Sequence of chain 1.A:
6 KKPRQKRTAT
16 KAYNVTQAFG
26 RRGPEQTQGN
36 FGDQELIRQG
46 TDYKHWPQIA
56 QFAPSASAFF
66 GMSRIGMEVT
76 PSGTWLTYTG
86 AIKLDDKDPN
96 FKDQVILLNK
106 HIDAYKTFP

This protein binds this small molecule.
Small molecule (SMILES): O=C(/C=C/c1ccc(O)c(O)c1)O[C@@H](C(=O)O)[C@@H](OC(=O)/C=C/c1ccc(O)c(O)c1)C(=O)O

Binding-site contacts:
Ligand atom C15 contacts residue GLN39 of chain 1.A at 4.0 Å.
Ligand atom O4 contacts residue ARG26 of chain 1.A at 3.9 Å.
Ligand atom O9 contacts residue THR21 of chain 1.A at 3.8 Å.
Ligand atom C5 contacts residue ASN19 of chain 1.A at 3.6 Å.
Ligand atom O4 contacts residue THR21 of chain 1.A at 3.4 Å.
Ligand atom O2 contacts residue THR21 of chain 1.A at 4.2 Å.
Ligand atom C21 contacts residue PHE113 of chain 1.A at 3.9 Å (hydrophobic).
Ligand atom C22 contacts residue THR21 of chain 1.A at 4.2 Å.
Ligand atom O3 contacts residue ARG26 of chain 1.A at 3.5 Å (salt-bridge).
Ligand atom O1 contacts residue ILE42 of chain 1.A at 3.6 Å.
Ligand atom C22 contacts residue ARG27 of chain 1.A at 4.2 Å.
Ligand atom C16 contacts residue PRO114 of chain 1.A at 4.0 Å (hydrophobic).
Ligand atom O1 contacts residue THR21 of chain 1.A at 2.6 Å (h-bond).
Ligand atom C13 contacts residue PHE113 of chain 1.A at 3.8 Å (hydrophobic).
Ligand atom C18 contacts residue PRO114 of chain 1.A at 3.5 Å (hydrophobic).
Ligand atom C12 contacts residue THR21 of chain 1.A at 3.6 Å.
Ligand atom C9 contacts residue THR21 of chain 1.A at 3.2 Å.
Ligand atom C22 contacts residue PHE113 of chain 1.A at 4.2 Å (hydrophobic).
Ligand atom O5 contacts residue PHE113 of chain 1.A at 4.1 Å.
Ligand atom C14 contacts residue PHE113 of chain 1.A at 4.1 Å (hydrophobic).
Ligand atom C10 contacts residue THR21 of chain 1.A at 4.1 Å.
Ligand atom O9 contacts residue ARG27 of chain 1.A at 3.0 Å (salt-bridge).
Ligand atom C16 contacts residue GLN39 of chain 1.A at 4.1 Å.
Ligand atom O6 contacts residue ILE42 of chain 1.A at 3.6 Å.
Ligand atom O9 contacts residue ARG26 of chain 1.A at 3.5 Å.
Ligand atom C21 contacts residue GLN39 of chain 1.A at 3.5 Å.
Ligand atom O9 contacts residue ILE42 of chain 1.A at 4.0 Å.
Ligand atom C7 contacts residue ASN19 of chain 1.A at 3.8 Å.
Ligand atom C17 contacts residue PRO114 of chain 1.A at 3.8 Å (hydrophobic).
Ligand atom C19 contacts residue PRO114 of chain 1.A at 3.5 Å (hydrophobic).
Ligand atom C20 contacts residue PRO114 of chain 1.A at 3.8 Å (hydrophobic).
Ligand atom O8 contacts residue PRO114 of chain 1.A at 3.6 Å.
Ligand atom C8 contacts residue THR21 of chain 1.A at 3.8 Å.
Ligand atom O6 contacts residue PHE113 of chain 1.A at 3.5 Å.
Ligand atom C11 contacts residue ARG26 of chain 1.A at 4.0 Å.
Ligand atom O7 contacts residue PRO114 of chain 1.A at 3.6 Å.
Ligand atom C15 contacts residue PHE113 of chain 1.A at 3.9 Å (hydrophobic).
Ligand atom O10 contacts residue PHE113 of chain 1.A at 3.5 Å.
Ligand atom C6 contacts residue ASN19 of chain 1.A at 4.0 Å.
Ligand atom C21 contacts residue PRO114 of chain 1.A at 4.1 Å (hydrophobic).